The protein below binds the small molecule below.
Small molecule (SMILES): CC(C)=CCNc1ncnc2[nH]cnc12

Binding-site contacts:
Ligand atom N7 contacts residue PHE82 of chain 1.A at 4.1 Å.
Ligand atom N3 contacts residue PHE82 of chain 1.A at 3.6 Å.
Ligand atom N10 contacts residue LYS33 of chain 1.A at 4.1 Å.
Ligand atom C2 contacts residue PHE82 of chain 1.A at 4.0 Å (hydrophobic).
Ligand atom C6 contacts residue LEU134 of chain 1.A at 3.9 Å (hydrophobic).
Ligand atom C4 contacts residue LEU134 of chain 1.A at 3.6 Å (hydrophobic).
Ligand atom C12 contacts residue ILE10 of chain 1.A at 3.9 Å (hydrophobic).
Ligand atom N1 contacts residue ILE10 of chain 1.A at 3.7 Å.
Ligand atom C15 contacts residue GLY11 of chain 1.A at 3.7 Å.
Ligand atom C15 contacts residue GLU12 of chain 1.A at 3.7 Å.
Ligand atom C15 contacts residue GLY13 of chain 1.A at 3.9 Å.
Ligand atom C2 contacts residue LEU83 of chain 1.A at 3.0 Å (hydrophobic).
Ligand atom C5 contacts residue ALA31 of chain 1.A at 4.0 Å (hydrophobic).
Ligand atom C15 contacts residue VAL18 of chain 1.A at 3.4 Å (hydrophobic).
Ligand atom C8 contacts residue ALA31 of chain 1.A at 3.6 Å (hydrophobic).
Ligand atom N3 contacts residue LEU83 of chain 1.A at 3.3 Å (h-bond).
Ligand atom N7 contacts residue GLU81 of chain 1.A at 2.8 Å (salt-bridge).
Ligand atom C4 contacts residue GLU81 of chain 1.A at 3.9 Å.
Ligand atom C8 contacts residue VAL64 of chain 1.A at 3.8 Å (hydrophobic).
Ligand atom N9 contacts residue LYS33 of chain 1.A at 3.1 Å (salt-bridge).
Ligand atom N7 contacts residue ALA31 of chain 1.A at 3.1 Å.
Ligand atom C8 contacts residue PHE80 of chain 1.A at 3.6 Å (hydrophobic).
Ligand atom C11 contacts residue ILE10 of chain 1.A at 4.2 Å (hydrophobic).
Ligand atom C8 contacts residue LEU134 of chain 1.A at 3.9 Å (hydrophobic).
Ligand atom N1 contacts residue LEU83 of chain 1.A at 4.0 Å.
Ligand atom C5 contacts residue LYS33 of chain 1.A at 4.1 Å.
Ligand atom N9 contacts residue LEU134 of chain 1.A at 3.6 Å.
Ligand atom C4 contacts residue ALA31 of chain 1.A at 3.3 Å (hydrophobic).
Ligand atom N1 contacts residue LEU134 of chain 1.A at 4.1 Å.
Ligand atom N3 contacts residue ALA31 of chain 1.A at 3.8 Å.
Ligand atom C5 contacts residue LEU134 of chain 1.A at 3.4 Å (hydrophobic).
Ligand atom C8 contacts residue LYS33 of chain 1.A at 3.7 Å.
Ligand atom C11 contacts residue LEU134 of chain 1.A at 4.2 Å (hydrophobic).
Ligand atom N7 contacts residue PHE80 of chain 1.A at 4.0 Å.
Ligand atom C11 contacts residue GLN131 of chain 1.A at 4.1 Å.
Ligand atom C8 contacts residue GLU81 of chain 1.A at 3.7 Å.
Ligand atom N7 contacts residue LEU134 of chain 1.A at 3.9 Å.
Ligand atom N3 contacts residue ILE10 of chain 1.A at 4.2 Å.
Ligand atom N7 contacts residue VAL64 of chain 1.A at 4.1 Å.
Ligand atom C2 contacts residue ILE10 of chain 1.A at 3.7 Å (hydrophobic).

Sequence of chain 1.A:
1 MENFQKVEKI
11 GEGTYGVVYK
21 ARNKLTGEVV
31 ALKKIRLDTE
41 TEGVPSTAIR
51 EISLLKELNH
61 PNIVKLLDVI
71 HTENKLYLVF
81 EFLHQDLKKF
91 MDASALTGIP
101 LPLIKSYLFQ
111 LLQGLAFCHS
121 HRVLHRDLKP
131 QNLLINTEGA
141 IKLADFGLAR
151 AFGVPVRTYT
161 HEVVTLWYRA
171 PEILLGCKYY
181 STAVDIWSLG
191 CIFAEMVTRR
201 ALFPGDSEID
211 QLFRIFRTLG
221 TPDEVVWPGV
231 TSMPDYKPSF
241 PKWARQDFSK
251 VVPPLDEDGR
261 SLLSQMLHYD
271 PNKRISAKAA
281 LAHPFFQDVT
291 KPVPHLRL